Sequence of chain 1.B:
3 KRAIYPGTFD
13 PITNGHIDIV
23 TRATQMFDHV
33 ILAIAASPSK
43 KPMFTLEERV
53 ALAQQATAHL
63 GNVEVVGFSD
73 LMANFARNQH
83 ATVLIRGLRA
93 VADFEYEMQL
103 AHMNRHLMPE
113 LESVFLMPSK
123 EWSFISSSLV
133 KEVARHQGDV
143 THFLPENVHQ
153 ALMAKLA

A protein and the small-molecule ligand that binds it are described below.
Small molecule (SMILES): C=Cc1cncn1[C@@H]1c2ccccc2C(=O)OC1(C)C

Binding-site contacts:
Ligand atom C17 contacts residue LEU102 of chain 1.B at 3.8 Å (hydrophobic).
Ligand atom N16 contacts residue LEU102 of chain 1.B at 3.8 Å.
Ligand atom O8 contacts residue ASP72 of chain 1.B at 3.9 Å.
Ligand atom C18 contacts residue MET74 of chain 1.B at 4.3 Å (hydrophobic).
Ligand atom C15 contacts residue ASN106 of chain 1.B at 3.9 Å.
Ligand atom C1 contacts residue LEU102 of chain 1.B at 3.8 Å (hydrophobic).
Ligand atom C17 contacts residue ASN106 of chain 1.B at 4.2 Å.
Ligand atom C9 contacts residue MET74 of chain 1.B at 4.4 Å (hydrophobic).
Ligand atom N16 contacts residue ASN106 of chain 1.B at 3.1 Å (h-bond).
Ligand atom C20 contacts residue GLY9 of chain 1.B at 4.3 Å.
Ligand atom C7 contacts residue LEU73 of chain 1.B at 4.4 Å (hydrophobic).
Ligand atom C1 contacts residue TYR98 of chain 1.B at 3.8 Å (hydrophobic).
Ligand atom N16 contacts residue MET74 of chain 1.B at 3.5 Å.
Ligand atom C19 contacts residue ARG88 of chain 1.B at 4.0 Å.
Ligand atom C4 contacts residue LEU102 of chain 1.B at 3.9 Å (hydrophobic).
Ligand atom N14 contacts residue LEU102 of chain 1.B at 4.3 Å.
Ligand atom C15 contacts residue LEU102 of chain 1.B at 4.1 Å (hydrophobic).
Ligand atom C19 contacts residue PRO8 of chain 1.B at 4.3 Å (hydrophobic).
Ligand atom O8 contacts residue LEU73 of chain 1.B at 4.3 Å.
Ligand atom O11 contacts residue MET74 of chain 1.B at 2.9 Å (h-bond).
Ligand atom C15 contacts residue MET74 of chain 1.B at 3.5 Å (hydrophobic).
Ligand atom C12 contacts residue PHE70 of chain 1.B at 3.5 Å (hydrophobic).
Ligand atom C19 contacts residue SO41 of chain 1.L at 3.7 Å.
Ligand atom C17 contacts residue MET74 of chain 1.B at 3.8 Å (hydrophobic).
Ligand atom C20 contacts residue SO41 of chain 1.L at 3.0 Å.
Ligand atom C4 contacts residue TYR98 of chain 1.B at 3.8 Å (hydrophobic).
Ligand atom C12 contacts residue ALA37 of chain 1.B at 3.8 Å (hydrophobic).
Ligand atom C17 contacts residue PRO8 of chain 1.B at 4.0 Å (hydrophobic).
Ligand atom O11 contacts residue LEU73 of chain 1.B at 3.3 Å.
Ligand atom N14 contacts residue MET74 of chain 1.B at 4.2 Å.
Ligand atom C19 contacts residue GLY9 of chain 1.B at 4.4 Å.
Ligand atom C12 contacts residue MET74 of chain 1.B at 4.2 Å (hydrophobic).
Ligand atom C18 contacts residue LEU102 of chain 1.B at 4.1 Å (hydrophobic).
Ligand atom C7 contacts residue MET74 of chain 1.B at 3.6 Å (hydrophobic).
Ligand atom C20 contacts residue ALA37 of chain 1.B at 4.1 Å (hydrophobic).
Ligand atom O8 contacts residue MET74 of chain 1.B at 3.3 Å (h-bond).